Binding-site contacts:
Ligand atom OE2 contacts residue ALA47 of chain 2.A at 3.5 Å (h-bond).
Ligand atom CD1 contacts residue PHE38 of chain 2.A at 3.7 Å (hydrophobic).
Ligand atom N contacts residue SER39 of chain 2.A at 2.8 Å (h-bond).
Ligand atom O contacts residue VAL48 of chain 2.A at 3.5 Å.
Ligand atom O contacts residue SER39 of chain 2.A at 3.1 Å (h-bond).
Ligand atom N contacts residue VAL48 of chain 2.A at 3.7 Å.
Ligand atom CB contacts residue GLU14 of chain 2.A at 3.5 Å.
Ligand atom CD1 contacts residue GLY80 of chain 2.A at 3.3 Å.
Ligand atom CD contacts residue GLN36 of chain 2.A at 3.3 Å.
Ligand atom O contacts residue MET16 of chain 2.A at 2.9 Å (h-bond).
Ligand atom O contacts residue THR15 of chain 2.A at 3.2 Å.
Ligand atom CB contacts residue SER39 of chain 2.A at 3.5 Å.
Ligand atom CG contacts residue ALA47 of chain 2.A at 3.4 Å (hydrophobic).
Ligand atom CD1 contacts residue VAL86 of chain 2.A at 3.5 Å (hydrophobic).
Ligand atom CB contacts residue MET16 of chain 2.A at 3.6 Å (hydrophobic).
Ligand atom CB contacts residue PHE38 of chain 2.A at 3.7 Å (hydrophobic).
Ligand atom CA contacts residue THR49 of chain 2.A at 3.8 Å.
Ligand atom O contacts residue PHE38 of chain 2.A at 3.6 Å.
Ligand atom CD1 contacts residue GLU42 of chain 2.A at 3.7 Å.
Ligand atom CE contacts residue GLN36 of chain 2.A at 3.0 Å.
Ligand atom N contacts residue ALA47 of chain 2.A at 3.2 Å (h-bond).
Ligand atom CD1 contacts residue ILE13 of chain 2.A at 3.7 Å (hydrophobic).
Ligand atom CG2 contacts residue ALA41 of chain 2.A at 3.4 Å (hydrophobic).
Ligand atom N contacts residue THR49 of chain 2.A at 3.2 Å (h-bond).
Ligand atom CA contacts residue SER39 of chain 2.A at 3.7 Å.
Ligand atom CA contacts residue SER39 of chain 2.A at 3.6 Å.
Ligand atom CD contacts residue GLN45 of chain 2.A at 3.7 Å.
Ligand atom C contacts residue SER39 of chain 2.A at 3.7 Å.
Ligand atom CG2 contacts residue MET16 of chain 2.A at 3.3 Å (hydrophobic).
Ligand atom CD2 contacts residue VAL48 of chain 2.A at 3.7 Å (hydrophobic).
Ligand atom CD1 contacts residue ILE50 of chain 2.A at 3.3 Å (hydrophobic).
Ligand atom CD2 contacts residue SER39 of chain 2.A at 3.3 Å.
Ligand atom NZ contacts residue GLN36 of chain 2.A at 3.5 Å (h-bond).
Ligand atom CD2 contacts residue PHE38 of chain 2.A at 3.4 Å (hydrophobic).
Ligand atom OE1 contacts residue GLN45 of chain 2.A at 3.7 Å.
Ligand atom O contacts residue THR49 of chain 2.A at 3.1 Å (h-bond).
Ligand atom CB contacts residue THR15 of chain 2.A at 3.6 Å.
Ligand atom N contacts residue THR49 of chain 2.A at 3.8 Å.
Ligand atom CG2 contacts residue THR40 of chain 2.A at 3.8 Å.
Ligand atom OE2 contacts residue SER46 of chain 2.A at 3.5 Å (h-bond).

A protein and the small-molecule ligand that binds it are described below.
Small molecule (SMILES): CC[C@H](C)[C@H](NC(=O)[C@H](CCCCN)NC(=O)[C@@H](NC(=O)[C@H](CC(C)C)NC(=O)[C@@H]1CCCN1C(=O)[C@H](CC(C)C)NC(=O)[C@@H](N)CCC(=O)O)C(C)C)C(=O)O

Sequence of chain 2.A:
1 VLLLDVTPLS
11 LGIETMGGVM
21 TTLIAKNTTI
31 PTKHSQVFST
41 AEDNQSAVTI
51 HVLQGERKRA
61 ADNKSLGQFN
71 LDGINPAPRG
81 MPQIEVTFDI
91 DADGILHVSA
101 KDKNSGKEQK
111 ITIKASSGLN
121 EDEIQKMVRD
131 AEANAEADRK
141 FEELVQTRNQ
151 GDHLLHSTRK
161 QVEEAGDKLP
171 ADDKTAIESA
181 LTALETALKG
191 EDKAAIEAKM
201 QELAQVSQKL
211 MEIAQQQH